A protein and the small-molecule ligand that binds it are described below.
Small molecule (SMILES): CC(=O)N[C@@H]1[C@@H](O)[C@H](O)[C@@H](CO)O[C@H]1O

Sequence of chain 1.F:
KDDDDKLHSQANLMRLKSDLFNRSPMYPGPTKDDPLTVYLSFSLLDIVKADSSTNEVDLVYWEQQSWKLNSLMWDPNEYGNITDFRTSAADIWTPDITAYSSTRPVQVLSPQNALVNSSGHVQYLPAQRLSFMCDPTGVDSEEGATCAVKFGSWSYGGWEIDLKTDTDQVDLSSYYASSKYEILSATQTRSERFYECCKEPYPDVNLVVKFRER

Binding-site contacts:
Ligand atom C7 contacts residue ASN119 of chain 1.F at 4.0 Å.
Ligand atom C5 contacts residue HIS123 of chain 1.F at 3.9 Å.
Ligand atom N2 contacts residue THR85 of chain 1.F at 4.4 Å.
Ligand atom O5 contacts residue SER121 of chain 1.F at 4.2 Å.
Ligand atom O5 contacts residue HIS123 of chain 1.F at 3.7 Å.
Ligand atom N2 contacts residue SER120 of chain 1.F at 4.4 Å.
Ligand atom N2 contacts residue ASN119 of chain 1.F at 3.0 Å.
Ligand atom C3 contacts residue SER121 of chain 1.F at 4.1 Å.
Ligand atom C8 contacts residue ASP86 of chain 1.F at 4.3 Å.
Ligand atom O7 contacts residue SER120 of chain 1.F at 3.6 Å.
Ligand atom N2 contacts residue SER121 of chain 1.F at 3.9 Å.
Ligand atom C7 contacts residue SER120 of chain 1.F at 4.4 Å.
Ligand atom C6 contacts residue HIS123 of chain 1.F at 4.1 Å.
Ligand atom C3 contacts residue ASN119 of chain 1.F at 3.9 Å.
Ligand atom O5 contacts residue ASN119 of chain 1.F at 2.4 Å (h-bond).
Ligand atom C4 contacts residue ASN119 of chain 1.F at 4.3 Å.
Ligand atom C5 contacts residue ASN119 of chain 1.F at 3.7 Å.
Ligand atom C1 contacts residue HIS123 of chain 1.F at 4.0 Å.
Ligand atom O7 contacts residue THR85 of chain 1.F at 3.8 Å.
Ligand atom C1 contacts residue ASN119 of chain 1.F at 1.5 Å.
Ligand atom C8 contacts residue ASN119 of chain 1.F at 4.3 Å.
Ligand atom C8 contacts residue THR85 of chain 1.F at 4.1 Å.
Ligand atom C2 contacts residue SER121 of chain 1.F at 4.0 Å.
Ligand atom C5 contacts residue SER121 of chain 1.F at 4.2 Å.
Ligand atom C7 contacts residue THR85 of chain 1.F at 3.9 Å.
Ligand atom C1 contacts residue SER121 of chain 1.F at 3.5 Å.
Ligand atom C2 contacts residue ASN119 of chain 1.F at 2.6 Å.